Binding-site contacts:
Ligand atom C14 contacts residue GLY54 of chain 1.A at 3.6 Å.
Ligand atom C7 contacts residue PHE182 of chain 1.A at 3.2 Å (hydrophobic).
Ligand atom C8 contacts residue PHE182 of chain 1.A at 3.2 Å (hydrophobic).
Ligand atom C12 contacts residue TYR40 of chain 1.A at 3.5 Å (hydrophobic).
Ligand atom C16 contacts residue TYR40 of chain 1.A at 3.7 Å (hydrophobic).
Ligand atom C3 contacts residue GLU219 of chain 1.A at 3.2 Å.
Ligand atom C11 contacts residue ASN39 of chain 1.A at 3.7 Å.
Ligand atom O1 contacts residue TYR222 of chain 1.A at 3.2 Å.
Ligand atom C8 contacts residue TYR35 of chain 1.A at 3.4 Å (hydrophobic).
Ligand atom C10 contacts residue PHE182 of chain 1.A at 3.7 Å (hydrophobic).
Ligand atom O3 contacts residue MET258 of chain 1.A at 3.0 Å.
Ligand atom C16 contacts residue ASN39 of chain 1.A at 3.6 Å.
Ligand atom C16 contacts residue ARG44 of chain 1.A at 3.4 Å.
Ligand atom N1 contacts residue GLU219 of chain 1.A at 2.9 Å (salt-bridge).
Ligand atom C13 contacts residue TYR40 of chain 1.A at 3.6 Å (hydrophobic).
Ligand atom C1 contacts residue GLU219 of chain 1.A at 3.6 Å.
Ligand atom N2 contacts residue ASN39 of chain 1.A at 3.0 Å (h-bond).
Ligand atom CL1 contacts residue TYR85 of chain 1.A at 3.6 Å.
Ligand atom CL1 contacts residue GLY54 of chain 1.A at 3.7 Å.
Ligand atom N1 contacts residue ASP267 of chain 1.A at 3.6 Å.
Ligand atom C8 contacts residue TYR40 of chain 1.A at 3.3 Å (hydrophobic).
Ligand atom C10 contacts residue TYR35 of chain 1.A at 3.0 Å (hydrophobic).
Ligand atom C6 contacts residue PHE182 of chain 1.A at 3.6 Å (hydrophobic).
Ligand atom C5 contacts residue ASN39 of chain 1.A at 3.8 Å.
Ligand atom O1 contacts residue GLU219 of chain 1.A at 2.4 Å (salt-bridge).
Ligand atom CL1 contacts residue TYR126 of chain 1.A at 3.7 Å.
Ligand atom C15 contacts residue GLY54 of chain 1.A at 3.4 Å.
Ligand atom C7 contacts residue TYR40 of chain 1.A at 3.3 Å (hydrophobic).
Ligand atom C11 contacts residue TYR40 of chain 1.A at 3.5 Å (hydrophobic).
Ligand atom C1 contacts residue TYR222 of chain 1.A at 3.5 Å (hydrophobic).
Ligand atom C4 contacts residue ASN39 of chain 1.A at 3.7 Å.
Ligand atom O2 contacts residue VAL53 of chain 1.A at 3.2 Å.
Ligand atom C3 contacts residue ASP267 of chain 1.A at 3.3 Å.
Ligand atom O3 contacts residue ARG44 of chain 1.A at 3.2 Å.
Ligand atom CL1 contacts residue LEU58 of chain 1.A at 3.7 Å.
Ligand atom C5 contacts residue ARG44 of chain 1.A at 3.8 Å.
Ligand atom C15 contacts residue TYR126 of chain 1.A at 3.6 Å (hydrophobic).
Ligand atom C7 contacts residue ASN39 of chain 1.A at 3.7 Å.
Ligand atom C9 contacts residue PHE182 of chain 1.A at 3.8 Å (hydrophobic).
Ligand atom C9 contacts residue TYR35 of chain 1.A at 3.7 Å (hydrophobic).

A small-molecule ligand and the protein it binds are described below.
Small molecule (SMILES): O=S(=O)(Nc1ccc(Cl)cc1)c1ccc2c(c1)CN[C@@H](CO)C2

Sequence of chain 1.A:
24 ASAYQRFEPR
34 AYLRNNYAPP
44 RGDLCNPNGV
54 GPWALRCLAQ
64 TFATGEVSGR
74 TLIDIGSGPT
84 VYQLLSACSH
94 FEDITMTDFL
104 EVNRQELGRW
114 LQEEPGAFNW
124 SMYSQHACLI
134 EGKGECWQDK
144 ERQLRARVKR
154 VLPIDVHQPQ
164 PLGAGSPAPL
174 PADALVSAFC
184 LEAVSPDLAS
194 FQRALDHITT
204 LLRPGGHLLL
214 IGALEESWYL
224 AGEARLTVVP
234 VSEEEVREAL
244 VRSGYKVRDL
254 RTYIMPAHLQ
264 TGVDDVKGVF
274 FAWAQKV